Sequence of chain 34.A:
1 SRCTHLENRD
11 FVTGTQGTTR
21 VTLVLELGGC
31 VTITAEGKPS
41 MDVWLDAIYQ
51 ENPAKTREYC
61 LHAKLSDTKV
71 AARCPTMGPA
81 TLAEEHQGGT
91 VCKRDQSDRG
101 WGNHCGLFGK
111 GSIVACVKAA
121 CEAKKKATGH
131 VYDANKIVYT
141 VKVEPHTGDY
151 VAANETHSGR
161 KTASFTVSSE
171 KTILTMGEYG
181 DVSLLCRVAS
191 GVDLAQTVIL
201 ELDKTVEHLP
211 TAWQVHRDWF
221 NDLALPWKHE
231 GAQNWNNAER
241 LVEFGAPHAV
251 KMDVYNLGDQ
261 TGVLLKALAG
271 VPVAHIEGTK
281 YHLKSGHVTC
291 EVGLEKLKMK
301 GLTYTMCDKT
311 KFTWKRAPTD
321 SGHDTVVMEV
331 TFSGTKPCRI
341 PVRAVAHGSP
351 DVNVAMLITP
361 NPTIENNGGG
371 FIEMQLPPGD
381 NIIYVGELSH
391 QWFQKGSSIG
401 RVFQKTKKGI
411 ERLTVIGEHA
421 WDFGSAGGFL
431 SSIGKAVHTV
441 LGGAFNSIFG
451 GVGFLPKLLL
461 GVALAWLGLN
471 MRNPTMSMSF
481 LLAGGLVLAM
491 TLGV

Sequence of chain 34.B:
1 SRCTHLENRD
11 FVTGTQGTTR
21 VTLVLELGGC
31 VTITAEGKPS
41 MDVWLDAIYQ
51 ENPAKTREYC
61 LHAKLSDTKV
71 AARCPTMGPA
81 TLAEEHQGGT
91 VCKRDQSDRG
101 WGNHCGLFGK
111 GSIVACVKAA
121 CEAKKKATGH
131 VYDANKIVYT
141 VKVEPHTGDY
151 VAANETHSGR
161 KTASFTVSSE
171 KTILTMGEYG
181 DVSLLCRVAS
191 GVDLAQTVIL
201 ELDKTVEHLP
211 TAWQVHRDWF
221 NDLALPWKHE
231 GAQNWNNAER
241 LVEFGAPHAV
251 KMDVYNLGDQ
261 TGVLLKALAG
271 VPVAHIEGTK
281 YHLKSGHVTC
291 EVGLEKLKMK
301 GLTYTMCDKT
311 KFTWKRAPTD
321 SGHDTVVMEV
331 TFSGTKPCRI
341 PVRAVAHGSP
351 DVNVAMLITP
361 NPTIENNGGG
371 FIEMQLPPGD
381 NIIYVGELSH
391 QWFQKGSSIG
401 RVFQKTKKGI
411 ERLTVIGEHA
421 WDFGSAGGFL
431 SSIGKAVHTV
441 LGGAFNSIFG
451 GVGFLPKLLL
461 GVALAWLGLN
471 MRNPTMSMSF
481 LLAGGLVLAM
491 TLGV

The small molecule below binds the protein below.
Small molecule (SMILES): CC(=O)N[C@H]1[C@H](O[C@H]2[C@H](O)[C@@H](NC(C)=O)CO[C@@H]2CO[C@@H]2O[C@@H](C)[C@@H](O)[C@@H](O)[C@@H]2O)O[C@H](CO)[C@@H](O)[C@@H]1O

Binding-site contacts:
Ligand atom C8 contacts residue ASN154 of chain 34.B at 3.4 Å.
Ligand atom C3 contacts residue ASN154 of chain 34.B at 3.8 Å.
Ligand atom O5 contacts residue HIS104 of chain 34.A at 3.0 Å (h-bond).
Ligand atom C4 contacts residue HIS104 of chain 34.A at 4.4 Å.
Ligand atom C1 contacts residue HIS104 of chain 34.A at 3.2 Å.
Ligand atom C1 contacts residue ASN154 of chain 34.B at 1.4 Å.
Ligand atom C6 contacts residue HIS104 of chain 34.A at 3.2 Å.
Ligand atom C7 contacts residue ASN154 of chain 34.B at 3.3 Å.
Ligand atom O7 contacts residue ASN154 of chain 34.B at 3.3 Å (h-bond).
Ligand atom C5 contacts residue HIS104 of chain 34.A at 3.1 Å.
Ligand atom C4 contacts residue ASN154 of chain 34.B at 4.2 Å.
Ligand atom C2 contacts residue ASN154 of chain 34.B at 2.4 Å.
Ligand atom O5 contacts residue ASN154 of chain 34.B at 2.4 Å (h-bond).
Ligand atom N2 contacts residue ASN154 of chain 34.B at 2.9 Å (h-bond).
Ligand atom C5 contacts residue ASN154 of chain 34.B at 3.7 Å.
Ligand atom C8 contacts residue HIS104 of chain 34.A at 4.0 Å.